Sequence of chain 1.A:
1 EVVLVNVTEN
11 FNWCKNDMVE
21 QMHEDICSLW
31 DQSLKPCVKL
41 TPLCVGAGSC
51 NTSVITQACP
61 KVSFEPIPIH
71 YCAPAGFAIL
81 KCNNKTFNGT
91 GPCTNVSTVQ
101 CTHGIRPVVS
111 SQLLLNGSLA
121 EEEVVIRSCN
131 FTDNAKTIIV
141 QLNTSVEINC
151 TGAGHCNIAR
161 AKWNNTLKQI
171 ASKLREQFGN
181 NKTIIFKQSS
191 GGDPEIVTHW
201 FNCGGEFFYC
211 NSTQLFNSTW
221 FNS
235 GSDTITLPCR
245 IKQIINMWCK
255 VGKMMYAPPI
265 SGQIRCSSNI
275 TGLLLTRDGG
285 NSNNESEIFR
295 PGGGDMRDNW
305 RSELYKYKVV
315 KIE

The protein below binds the small molecule below.
Small molecule (SMILES): CC(=O)N[C@@H]1[C@@H](O)[C@H](O)[C@@H](CO)O[C@H]1O

Sequence of chain 1.B:
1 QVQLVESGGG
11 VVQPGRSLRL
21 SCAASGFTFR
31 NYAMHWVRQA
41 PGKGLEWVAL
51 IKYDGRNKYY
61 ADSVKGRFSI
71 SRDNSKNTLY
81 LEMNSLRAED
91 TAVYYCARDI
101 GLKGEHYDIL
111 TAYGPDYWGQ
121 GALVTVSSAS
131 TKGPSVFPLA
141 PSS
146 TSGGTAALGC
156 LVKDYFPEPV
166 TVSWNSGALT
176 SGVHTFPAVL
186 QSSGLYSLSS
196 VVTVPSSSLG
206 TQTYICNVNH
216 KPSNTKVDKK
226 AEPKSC

Binding-site contacts:
Ligand atom C5 contacts residue ASN211 of chain 1.A at 3.6 Å.
Ligand atom C4 contacts residue ASN211 of chain 1.A at 4.3 Å.
Ligand atom O7 contacts residue LEU102 of chain 1.B at 4.1 Å.
Ligand atom O5 contacts residue THR213 of chain 1.A at 3.8 Å.
Ligand atom C1 contacts residue ASN211 of chain 1.A at 1.4 Å.
Ligand atom C1 contacts residue THR213 of chain 1.A at 3.9 Å.
Ligand atom O7 contacts residue ASN211 of chain 1.A at 4.0 Å.
Ligand atom C7 contacts residue GLY104 of chain 1.B at 4.0 Å.
Ligand atom N2 contacts residue GLY104 of chain 1.B at 4.5 Å.
Ligand atom C7 contacts residue ASN211 of chain 1.A at 3.9 Å.
Ligand atom C2 contacts residue ASN211 of chain 1.A at 2.7 Å.
Ligand atom O5 contacts residue ASN211 of chain 1.A at 2.4 Å (h-bond).
Ligand atom C5 contacts residue THR213 of chain 1.A at 3.4 Å.
Ligand atom O7 contacts residue GLY104 of chain 1.B at 3.4 Å.
Ligand atom C8 contacts residue LEU102 of chain 1.B at 3.6 Å (hydrophobic).
Ligand atom C8 contacts residue VAL197 of chain 1.A at 3.5 Å (hydrophobic).
Ligand atom O7 contacts residue LYS103 of chain 1.B at 4.1 Å.
Ligand atom O3 contacts residue GLY104 of chain 1.B at 3.1 Å.
Ligand atom O4 contacts residue NAG1 of chain 1.R at 4.0 Å.
Ligand atom C2 contacts residue GLY104 of chain 1.B at 4.2 Å.
Ligand atom C3 contacts residue ASN211 of chain 1.A at 4.0 Å.
Ligand atom C6 contacts residue NAG1 of chain 1.R at 4.5 Å.
Ligand atom N2 contacts residue ASN211 of chain 1.A at 3.0 Å (h-bond).
Ligand atom C3 contacts residue GLY104 of chain 1.B at 4.2 Å.
Ligand atom C7 contacts residue LEU102 of chain 1.B at 4.3 Å (hydrophobic).
Ligand atom O4 contacts residue THR213 of chain 1.A at 4.5 Å.
Ligand atom C6 contacts residue THR213 of chain 1.A at 4.0 Å.